Sequence of chain 1.A:
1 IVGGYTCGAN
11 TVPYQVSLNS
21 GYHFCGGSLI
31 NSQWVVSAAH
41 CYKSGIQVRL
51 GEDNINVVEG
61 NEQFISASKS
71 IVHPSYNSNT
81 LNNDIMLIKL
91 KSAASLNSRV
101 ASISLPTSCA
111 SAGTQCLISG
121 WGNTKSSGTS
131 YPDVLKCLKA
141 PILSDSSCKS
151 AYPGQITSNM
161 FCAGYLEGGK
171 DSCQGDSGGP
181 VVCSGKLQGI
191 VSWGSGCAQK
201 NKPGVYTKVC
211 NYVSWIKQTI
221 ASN

Binding-site contacts:
Ligand atom C4 contacts residue GLY194 of chain 1.A at 4.0 Å.
Ligand atom C5 contacts residue GLY194 of chain 1.A at 4.3 Å.
Ligand atom N contacts residue GLY194 of chain 1.A at 4.1 Å.
Ligand atom C2 contacts residue GLY196 of chain 1.A at 4.2 Å.
Ligand atom C2 contacts residue GLY194 of chain 1.A at 3.9 Å.
Ligand atom C4 contacts residue GLY196 of chain 1.A at 3.7 Å.
Ligand atom N1 contacts residue VAL191 of chain 1.A at 4.0 Å.
Ligand atom C3 contacts residue CYS173 of chain 1.A at 4.2 Å (hydrophobic).
Ligand atom C4 contacts residue CYS197 of chain 1.A at 4.2 Å (hydrophobic).
Ligand atom C2 contacts residue SER172 of chain 1.A at 3.5 Å.
Ligand atom C2 contacts residue CYS173 of chain 1.A at 4.1 Å (hydrophobic).
Ligand atom N contacts residue SER172 of chain 1.A at 3.0 Å (h-bond).
Ligand atom N1 contacts residue TRP193 of chain 1.A at 4.0 Å.
Ligand atom C6 contacts residue CYS173 of chain 1.A at 3.9 Å (hydrophobic).
Ligand atom C3 contacts residue CYS197 of chain 1.A at 4.0 Å (hydrophobic).
Ligand atom C4 contacts residue GLN174 of chain 1.A at 4.3 Å.
Ligand atom C3 contacts residue SER172 of chain 1.A at 3.9 Å.
Ligand atom C6 contacts residue GLN174 of chain 1.A at 4.5 Å.
Ligand atom C2 contacts residue TRP193 of chain 1.A at 3.9 Å (hydrophobic).
Ligand atom C3 contacts residue TRP193 of chain 1.A at 4.2 Å (hydrophobic).
Ligand atom C5 contacts residue CYS173 of chain 1.A at 3.9 Å (hydrophobic).
Ligand atom C6 contacts residue VAL191 of chain 1.A at 4.1 Å (hydrophobic).
Ligand atom C5 contacts residue GLN174 of chain 1.A at 4.0 Å.
Ligand atom C6 contacts residue SER172 of chain 1.A at 4.3 Å.
Ligand atom C3 contacts residue GLY196 of chain 1.A at 3.0 Å.
Ligand atom N contacts residue TRP193 of chain 1.A at 3.9 Å.
Ligand atom N1 contacts residue GLY194 of chain 1.A at 4.2 Å.
Ligand atom N contacts residue GLY204 of chain 1.A at 3.4 Å.
Ligand atom N contacts residue CYS173 of chain 1.A at 4.4 Å.
Ligand atom N contacts residue GLY196 of chain 1.A at 4.3 Å.
Ligand atom N1 contacts residue SER172 of chain 1.A at 3.2 Å (h-bond).
Ligand atom C6 contacts residue GLY194 of chain 1.A at 4.4 Å.
Ligand atom N contacts residue ASP171 of chain 1.A at 3.5 Å (salt-bridge).
Ligand atom C3 contacts residue GLY194 of chain 1.A at 3.7 Å.
Ligand atom C6 contacts residue TRP193 of chain 1.A at 4.2 Å (hydrophobic).
Ligand atom C4 contacts residue CYS173 of chain 1.A at 4.3 Å (hydrophobic).
Ligand atom N1 contacts residue CYS173 of chain 1.A at 4.0 Å.

The protein below binds the small molecule below.
Small molecule (SMILES): Nc1cccc[nH+]1